A small-molecule ligand and the protein it binds are described below.
Small molecule (SMILES): CC(=O)N[C@@H]1[C@@H](O)[C@H](O)[C@@H](CO)O[C@H]1O

Sequence of chain 1.M:
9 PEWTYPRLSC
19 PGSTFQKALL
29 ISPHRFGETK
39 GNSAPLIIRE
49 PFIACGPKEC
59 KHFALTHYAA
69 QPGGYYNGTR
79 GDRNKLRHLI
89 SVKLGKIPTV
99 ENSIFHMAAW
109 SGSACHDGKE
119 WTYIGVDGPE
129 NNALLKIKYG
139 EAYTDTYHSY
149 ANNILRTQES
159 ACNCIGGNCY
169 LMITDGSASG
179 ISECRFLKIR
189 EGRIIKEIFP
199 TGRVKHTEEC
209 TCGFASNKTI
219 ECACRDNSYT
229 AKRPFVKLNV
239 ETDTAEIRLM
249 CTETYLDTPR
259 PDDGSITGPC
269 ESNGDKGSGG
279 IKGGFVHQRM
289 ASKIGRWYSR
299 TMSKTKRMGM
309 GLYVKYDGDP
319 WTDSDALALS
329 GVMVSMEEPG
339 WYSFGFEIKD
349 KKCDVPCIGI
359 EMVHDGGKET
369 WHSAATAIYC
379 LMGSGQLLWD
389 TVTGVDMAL

Binding-site contacts:
Ligand atom C5 contacts residue TYR13 of chain 1.M at 4.2 Å (hydrophobic).
Ligand atom O5 contacts residue TYR13 of chain 1.M at 4.3 Å.
Ligand atom O7 contacts residue ASN215 of chain 1.M at 3.8 Å.
Ligand atom C2 contacts residue PRO14 of chain 1.M at 3.7 Å (hydrophobic).
Ligand atom C3 contacts residue PRO14 of chain 1.M at 4.1 Å (hydrophobic).
Ligand atom C7 contacts residue PRO14 of chain 1.M at 3.6 Å (hydrophobic).
Ligand atom C7 contacts residue ARG15 of chain 1.M at 4.5 Å.
Ligand atom C5 contacts residue ASN215 of chain 1.M at 3.8 Å.
Ligand atom C1 contacts residue ASN215 of chain 1.M at 1.5 Å.
Ligand atom C1 contacts residue PRO14 of chain 1.M at 3.9 Å (hydrophobic).
Ligand atom C7 contacts residue LEU16 of chain 1.M at 4.4 Å (hydrophobic).
Ligand atom C8 contacts residue PRO14 of chain 1.M at 3.5 Å (hydrophobic).
Ligand atom C3 contacts residue ASN215 of chain 1.M at 3.9 Å.
Ligand atom O7 contacts residue LEU16 of chain 1.M at 4.3 Å.
Ligand atom N2 contacts residue PRO14 of chain 1.M at 2.8 Å (h-bond).
Ligand atom C2 contacts residue ASN215 of chain 1.M at 2.5 Å.
Ligand atom C8 contacts residue ARG15 of chain 1.M at 3.7 Å.
Ligand atom C7 contacts residue ASN215 of chain 1.M at 3.5 Å.
Ligand atom C4 contacts residue ASN215 of chain 1.M at 4.3 Å.
Ligand atom N2 contacts residue ARG15 of chain 1.M at 4.2 Å.
Ligand atom C1 contacts residue TYR13 of chain 1.M at 4.3 Å (hydrophobic).
Ligand atom N2 contacts residue ASN215 of chain 1.M at 2.9 Å (h-bond).
Ligand atom C8 contacts residue LEU16 of chain 1.M at 3.9 Å (hydrophobic).
Ligand atom O5 contacts residue ASN215 of chain 1.M at 2.4 Å (h-bond).
Ligand atom O6 contacts residue TYR13 of chain 1.M at 4.0 Å.